Sequence of chain 1.D:
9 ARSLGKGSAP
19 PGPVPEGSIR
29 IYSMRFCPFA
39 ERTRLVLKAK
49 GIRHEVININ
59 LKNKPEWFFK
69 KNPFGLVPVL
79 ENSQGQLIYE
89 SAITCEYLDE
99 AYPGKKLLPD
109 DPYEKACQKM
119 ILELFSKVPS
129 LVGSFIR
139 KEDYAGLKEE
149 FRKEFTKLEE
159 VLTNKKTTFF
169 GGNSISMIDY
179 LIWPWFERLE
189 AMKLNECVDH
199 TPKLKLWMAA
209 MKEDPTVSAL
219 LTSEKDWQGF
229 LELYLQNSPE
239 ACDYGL

Binding-site contacts:
Ligand atom C7 contacts residue PHE228 of chain 1.D at 3.5 Å (hydrophobic).
Ligand atom N contacts residue CYS35 of chain 1.D at 3.7 Å.
Ligand atom C9 contacts residue ARG186 of chain 1.D at 3.7 Å.
Ligand atom C6 contacts residue ARG186 of chain 1.D at 3.4 Å.
Ligand atom CL contacts residue TRP225 of chain 1.D at 3.8 Å.
Ligand atom N1 contacts residue PHE34 of chain 1.D at 3.8 Å.
Ligand atom C1 contacts residue LEU59 of chain 1.D at 4.1 Å (hydrophobic).
Ligand atom C7 contacts residue PHE34 of chain 1.D at 4.2 Å (hydrophobic).
Ligand atom C8 contacts residue LEU229 of chain 1.D at 3.7 Å (hydrophobic).
Ligand atom C6 contacts residue PHE34 of chain 1.D at 3.5 Å (hydrophobic).
Ligand atom C9 contacts residue MET190 of chain 1.D at 3.8 Å (hydrophobic).
Ligand atom C10 contacts residue VAL130 of chain 1.D at 4.0 Å (hydrophobic).
Ligand atom S contacts residue PRO36 of chain 1.D at 3.8 Å.
Ligand atom C9 contacts residue ILE134 of chain 1.D at 4.0 Å (hydrophobic).
Ligand atom N1 contacts residue PRO36 of chain 1.D at 3.4 Å.
Ligand atom C contacts residue CYS35 of chain 1.D at 1.8 Å (hydrophobic).
Ligand atom CL contacts residue ALA189 of chain 1.D at 3.8 Å.
Ligand atom C contacts residue VAL75 of chain 1.D at 3.8 Å (hydrophobic).
Ligand atom C1 contacts residue CYS35 of chain 1.D at 2.8 Å (hydrophobic).
Ligand atom C8 contacts residue ARG186 of chain 1.D at 3.5 Å.
Ligand atom N1 contacts residue PHE228 of chain 1.D at 4.1 Å.
Ligand atom C7 contacts residue TRP225 of chain 1.D at 3.6 Å (hydrophobic).
Ligand atom C2 contacts residue CYS35 of chain 1.D at 3.1 Å (hydrophobic).
Ligand atom N contacts residue PRO36 of chain 1.D at 3.8 Å.
Ligand atom C7 contacts residue ARG186 of chain 1.D at 3.5 Å.
Ligand atom C5 contacts residue PHE228 of chain 1.D at 4.1 Å (hydrophobic).
Ligand atom C3 contacts residue PRO36 of chain 1.D at 3.4 Å (hydrophobic).
Ligand atom O contacts residue PHE37 of chain 1.D at 3.6 Å.
Ligand atom C9 contacts residue LEU229 of chain 1.D at 4.0 Å (hydrophobic).
Ligand atom C1 contacts residue MET32 of chain 1.D at 3.8 Å (hydrophobic).
Ligand atom C5 contacts residue ARG186 of chain 1.D at 3.9 Å.
Ligand atom C contacts residue LEU59 of chain 1.D at 3.9 Å (hydrophobic).
Ligand atom C4 contacts residue PRO36 of chain 1.D at 3.7 Å (hydrophobic).
Ligand atom CL contacts residue ARG186 of chain 1.D at 3.6 Å.
Ligand atom CL contacts residue LEU229 of chain 1.D at 3.6 Å.
Ligand atom C6 contacts residue PHE228 of chain 1.D at 3.2 Å (hydrophobic).
Ligand atom C10 contacts residue ILE134 of chain 1.D at 4.1 Å (hydrophobic).
Ligand atom C11 contacts residue PRO36 of chain 1.D at 3.8 Å (hydrophobic).
Ligand atom C10 contacts residue ARG186 of chain 1.D at 3.9 Å.
Ligand atom O contacts residue CYS35 of chain 1.D at 3.4 Å (h-bond).

A small-molecule ligand and the protein it binds are described below.
Small molecule (SMILES): CCC(=O)Nc1nc(-c2ccc(Cl)cc2)cs1